Binding-site contacts:
Ligand atom C1 contacts residue ASN657 of chain 1.A at 1.5 Å.
Ligand atom C3 contacts residue ASN657 of chain 1.A at 3.9 Å.
Ligand atom C4 contacts residue ASN657 of chain 1.A at 4.3 Å.
Ligand atom C7 contacts residue ASN657 of chain 1.A at 3.2 Å.
Ligand atom O7 contacts residue ASN657 of chain 1.A at 3.0 Å (h-bond).
Ligand atom C8 contacts residue VAL656 of chain 1.A at 4.4 Å (hydrophobic).
Ligand atom O5 contacts residue ASN657 of chain 1.A at 2.4 Å (h-bond).
Ligand atom C8 contacts residue ASN657 of chain 1.A at 4.4 Å.
Ligand atom N2 contacts residue ASN657 of chain 1.A at 3.0 Å (h-bond).
Ligand atom C2 contacts residue ASN657 of chain 1.A at 2.5 Å.
Ligand atom C5 contacts residue ASN657 of chain 1.A at 3.7 Å.
Ligand atom C8 contacts residue HIS655 of chain 1.A at 3.8 Å.

A small-molecule ligand and the protein it binds are described below.
Small molecule (SMILES): CC(=O)N[C@@H]1[C@@H](O)[C@H](O)[C@@H](CO)O[C@H]1O

Sequence of chain 1.A:
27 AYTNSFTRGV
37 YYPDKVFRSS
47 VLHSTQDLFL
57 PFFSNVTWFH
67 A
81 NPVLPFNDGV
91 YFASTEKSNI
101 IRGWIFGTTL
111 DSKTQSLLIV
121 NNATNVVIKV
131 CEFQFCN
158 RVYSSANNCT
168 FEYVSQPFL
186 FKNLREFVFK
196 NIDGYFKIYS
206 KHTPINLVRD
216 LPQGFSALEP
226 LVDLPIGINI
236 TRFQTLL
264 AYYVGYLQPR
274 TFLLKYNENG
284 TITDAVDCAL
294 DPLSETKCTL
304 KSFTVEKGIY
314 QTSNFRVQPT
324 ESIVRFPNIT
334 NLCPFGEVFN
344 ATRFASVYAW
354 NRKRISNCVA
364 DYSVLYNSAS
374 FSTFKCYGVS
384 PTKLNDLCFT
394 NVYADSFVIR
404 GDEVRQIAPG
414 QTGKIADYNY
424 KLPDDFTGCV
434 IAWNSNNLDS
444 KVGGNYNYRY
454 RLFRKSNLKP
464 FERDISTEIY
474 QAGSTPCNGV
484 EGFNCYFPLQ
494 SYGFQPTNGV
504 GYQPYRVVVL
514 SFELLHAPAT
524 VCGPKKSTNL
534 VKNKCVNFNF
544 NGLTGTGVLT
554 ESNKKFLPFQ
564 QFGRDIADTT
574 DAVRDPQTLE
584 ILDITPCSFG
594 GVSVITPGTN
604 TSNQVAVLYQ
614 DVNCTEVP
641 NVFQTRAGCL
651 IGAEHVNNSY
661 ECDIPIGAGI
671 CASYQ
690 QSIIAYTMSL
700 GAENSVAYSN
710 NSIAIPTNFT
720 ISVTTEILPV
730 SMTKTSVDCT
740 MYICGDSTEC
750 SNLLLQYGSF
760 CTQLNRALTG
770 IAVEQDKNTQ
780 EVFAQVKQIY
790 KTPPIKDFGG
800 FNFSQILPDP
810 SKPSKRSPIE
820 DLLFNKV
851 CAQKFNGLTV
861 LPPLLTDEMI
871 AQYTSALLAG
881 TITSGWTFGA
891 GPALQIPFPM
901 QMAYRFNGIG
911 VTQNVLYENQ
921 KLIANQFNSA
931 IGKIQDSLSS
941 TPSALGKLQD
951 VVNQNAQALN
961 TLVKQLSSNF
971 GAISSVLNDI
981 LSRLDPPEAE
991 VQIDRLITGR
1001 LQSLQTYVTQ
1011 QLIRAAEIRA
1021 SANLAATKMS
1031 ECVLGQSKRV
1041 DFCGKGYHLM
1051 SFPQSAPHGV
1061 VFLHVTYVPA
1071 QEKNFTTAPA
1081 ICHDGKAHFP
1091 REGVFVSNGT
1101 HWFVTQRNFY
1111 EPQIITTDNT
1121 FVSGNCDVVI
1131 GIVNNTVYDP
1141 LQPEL